A protein and the small-molecule ligand that binds it are described below.
Small molecule (SMILES): CC(=O)N[C@@H](CC(C)C)C(=O)N[C@@H](C)C(=O)N[C@@H](CCC(=O)O)[C@@H](O)[C@H](C)CO

Sequence of chain 1.N:
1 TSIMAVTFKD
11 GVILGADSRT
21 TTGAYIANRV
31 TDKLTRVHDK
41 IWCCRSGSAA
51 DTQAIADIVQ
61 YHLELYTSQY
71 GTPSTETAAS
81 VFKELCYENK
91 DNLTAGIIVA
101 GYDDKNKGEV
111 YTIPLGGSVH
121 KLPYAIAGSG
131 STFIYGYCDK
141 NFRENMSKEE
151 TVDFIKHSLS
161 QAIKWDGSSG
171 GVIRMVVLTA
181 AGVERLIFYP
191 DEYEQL

Binding-site contacts:
Ligand atom C3 contacts residue THR1 of chain 1.N at 2.4 Å.
Ligand atom C3 contacts residue ARG19 of chain 1.N at 3.6 Å.
Ligand atom N contacts residue THR1 of chain 1.N at 3.7 Å.
Ligand atom O contacts residue THR1 of chain 1.N at 2.7 Å (h-bond).
Ligand atom C1 contacts residue THR1 of chain 1.N at 2.4 Å.
Ligand atom CB contacts residue GLY47 of chain 1.N at 3.8 Å.
Ligand atom OE2 contacts residue ARG45 of chain 1.N at 3.2 Å (salt-bridge).
Ligand atom CB contacts residue THR20 of chain 1.N at 3.9 Å.
Ligand atom C1 contacts residue SER129 of chain 1.N at 3.7 Å.
Ligand atom O contacts residue SER48 of chain 1.N at 3.8 Å.
Ligand atom O contacts residue THR1 of chain 1.N at 2.2 Å (h-bond).
Ligand atom N contacts residue GLY47 of chain 1.N at 3.0 Å (h-bond).
Ligand atom CA contacts residue GLY47 of chain 1.N at 3.3 Å.
Ligand atom C3 contacts residue SER168 of chain 1.N at 3.1 Å.
Ligand atom CA contacts residue THR1 of chain 1.N at 2.4 Å.
Ligand atom CD2 contacts residue ALA27 of chain 1.N at 3.6 Å (hydrophobic).
Ligand atom CD1 contacts residue ASP114 of chain 1.H at 3.6 Å.
Ligand atom C contacts residue GLY47 of chain 1.N at 3.6 Å.
Ligand atom C contacts residue THR21 of chain 1.N at 3.6 Å.
Ligand atom CD contacts residue THR20 of chain 1.N at 3.9 Å.
Ligand atom N contacts residue THR21 of chain 1.N at 3.0 Å (h-bond).
Ligand atom O contacts residue THR22 of chain 1.N at 3.9 Å.
Ligand atom CA contacts residue THR21 of chain 1.N at 3.2 Å.
Ligand atom O contacts residue THR21 of chain 1.N at 3.4 Å (h-bond).
Ligand atom CD1 contacts residue SER118 of chain 1.H at 3.2 Å.
Ligand atom CG contacts residue THR20 of chain 1.N at 3.8 Å.
Ligand atom O contacts residue THR21 of chain 1.N at 3.0 Å (h-bond).
Ligand atom O contacts residue ALA49 of chain 1.N at 3.2 Å (h-bond).
Ligand atom OE1 contacts residue THR31 of chain 1.N at 3.5 Å.
Ligand atom C contacts residue THR1 of chain 1.N at 1.4 Å.
Ligand atom CB contacts residue GLY47 of chain 1.N at 3.8 Å.
Ligand atom CB contacts residue LYS33 of chain 1.N at 3.9 Å.
Ligand atom O contacts residue SER46 of chain 1.N at 3.8 Å.
Ligand atom C contacts residue LYS33 of chain 1.N at 3.9 Å.
Ligand atom C2 contacts residue THR1 of chain 1.N at 1.5 Å.
Ligand atom O contacts residue THR20 of chain 1.N at 3.4 Å.
Ligand atom O contacts residue GLY47 of chain 1.N at 3.2 Å (h-bond).
Ligand atom CB contacts residue THR1 of chain 1.N at 2.7 Å.
Ligand atom O contacts residue SER129 of chain 1.N at 3.3 Å (h-bond).
Ligand atom OE1 contacts residue THR20 of chain 1.N at 3.1 Å (h-bond).

Sequence of chain 1.H:
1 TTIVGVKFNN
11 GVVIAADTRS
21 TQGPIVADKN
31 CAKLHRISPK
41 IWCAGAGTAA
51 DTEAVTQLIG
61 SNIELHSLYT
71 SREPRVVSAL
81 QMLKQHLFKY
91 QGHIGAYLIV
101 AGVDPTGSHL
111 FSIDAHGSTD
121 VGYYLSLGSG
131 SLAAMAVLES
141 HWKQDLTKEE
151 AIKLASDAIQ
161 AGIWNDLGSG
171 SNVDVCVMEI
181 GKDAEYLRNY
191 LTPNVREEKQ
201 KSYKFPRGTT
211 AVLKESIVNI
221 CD